A small-molecule ligand and the protein it binds are described below.
Small molecule (SMILES): COc1cc2ncnc(N3CCC[C@@H](c4ccccc4)C3)c2cc1OCCc1ccccn1

Sequence of chain 1.A:
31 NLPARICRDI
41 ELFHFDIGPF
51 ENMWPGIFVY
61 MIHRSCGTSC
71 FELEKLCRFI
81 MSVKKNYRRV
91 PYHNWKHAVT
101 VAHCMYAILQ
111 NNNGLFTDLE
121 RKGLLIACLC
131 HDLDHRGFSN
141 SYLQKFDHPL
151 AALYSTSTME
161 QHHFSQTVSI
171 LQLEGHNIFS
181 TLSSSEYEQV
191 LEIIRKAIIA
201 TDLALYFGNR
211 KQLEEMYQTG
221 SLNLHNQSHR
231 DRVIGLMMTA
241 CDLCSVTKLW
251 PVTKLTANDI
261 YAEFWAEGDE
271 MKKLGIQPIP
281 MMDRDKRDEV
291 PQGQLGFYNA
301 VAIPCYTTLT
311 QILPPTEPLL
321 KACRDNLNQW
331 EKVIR

Binding-site contacts:
Ligand atom C26 contacts residue TYR261 of chain 1.A at 3.3 Å (hydrophobic).
Ligand atom N14 contacts residue MET281 of chain 1.A at 3.6 Å.
Ligand atom C33 contacts residue GLY293 of chain 1.A at 3.6 Å.
Ligand atom C30 contacts residue TYR261 of chain 1.A at 3.5 Å (hydrophobic).
Ligand atom C15 contacts residue MET281 of chain 1.A at 3.8 Å (hydrophobic).
Ligand atom N8 contacts residue LEU203 of chain 1.A at 3.8 Å.
Ligand atom N29 contacts residue GLY293 of chain 1.A at 3.5 Å.
Ligand atom C24 contacts residue VAL301 of chain 1.A at 3.6 Å (hydrophobic).
Ligand atom C3 contacts residue PHE297 of chain 1.A at 3.4 Å (hydrophobic).
Ligand atom C28 contacts residue TYR261 of chain 1.A at 3.6 Å (hydrophobic).
Ligand atom C6 contacts residue PHE264 of chain 1.A at 3.8 Å (hydrophobic).
Ligand atom C32 contacts residue GLY293 of chain 1.A at 3.8 Å.
Ligand atom C28 contacts residue GLY293 of chain 1.A at 3.5 Å.
Ligand atom C30 contacts residue GLY293 of chain 1.A at 3.7 Å.
Ligand atom C27 contacts residue TYR261 of chain 1.A at 3.7 Å (hydrophobic).
Ligand atom O12 contacts residue PHE297 of chain 1.A at 3.6 Å.
Ligand atom C13 contacts residue ILE260 of chain 1.A at 3.8 Å (hydrophobic).
Ligand atom N29 contacts residue TYR261 of chain 1.A at 2.8 Å (h-bond).
Ligand atom C28 contacts residue MET281 of chain 1.A at 3.8 Å (hydrophobic).
Ligand atom C5 contacts residue PHE297 of chain 1.A at 3.7 Å (hydrophobic).
Ligand atom C27 contacts residue GLY293 of chain 1.A at 3.3 Å.
Ligand atom C3 contacts residue PHE264 of chain 1.A at 3.9 Å (hydrophobic).
Ligand atom O12 contacts residue GLN294 of chain 1.A at 3.2 Å (h-bond).
Ligand atom C32 contacts residue MET281 of chain 1.A at 3.6 Å (hydrophobic).
Ligand atom C31 contacts residue GLY293 of chain 1.A at 3.8 Å.
Ligand atom C33 contacts residue MET281 of chain 1.A at 3.8 Å (hydrophobic).
Ligand atom C25 contacts residue VAL301 of chain 1.A at 3.8 Å (hydrophobic).
Ligand atom C4 contacts residue PHE297 of chain 1.A at 3.7 Å (hydrophobic).
Ligand atom C26 contacts residue GLN294 of chain 1.A at 3.5 Å.
Ligand atom C18 contacts residue MET281 of chain 1.A at 3.9 Å (hydrophobic).
Ligand atom C13 contacts residue VAL246 of chain 1.A at 3.8 Å (hydrophobic).
Ligand atom C30 contacts residue MET281 of chain 1.A at 3.8 Å (hydrophobic).
Ligand atom C31 contacts residue MET281 of chain 1.A at 3.5 Å (hydrophobic).
Ligand atom C1 contacts residue PHE297 of chain 1.A at 3.8 Å (hydrophobic).
Ligand atom C13 contacts residue PHE297 of chain 1.A at 3.7 Å (hydrophobic).
Ligand atom C16 contacts residue MET281 of chain 1.A at 3.7 Å (hydrophobic).
Ligand atom C6 contacts residue PHE297 of chain 1.A at 3.6 Å (hydrophobic).
Ligand atom C22 contacts residue PHE297 of chain 1.A at 3.6 Å (hydrophobic).
Ligand atom O11 contacts residue GLN294 of chain 1.A at 3.4 Å (h-bond).
Ligand atom C2 contacts residue PHE297 of chain 1.A at 3.5 Å (hydrophobic).